Sequence of chain 2.B:
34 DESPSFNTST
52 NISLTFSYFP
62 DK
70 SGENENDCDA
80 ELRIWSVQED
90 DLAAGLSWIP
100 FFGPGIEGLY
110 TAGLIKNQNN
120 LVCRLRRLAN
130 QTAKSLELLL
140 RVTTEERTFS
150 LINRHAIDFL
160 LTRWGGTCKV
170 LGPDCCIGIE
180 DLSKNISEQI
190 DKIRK

A protein and the small-molecule ligand that binds it are described below.
Small molecule (SMILES): OC[C@H]1O[C@H](OC[C@H]2OC[C@@H](O)[C@@H](O[C@H]3O[C@H](CO)[C@@H](O)[C@H](O)[C@@H]3O)[C@@H]2O)[C@@H](O)[C@@H](O)[C@@H]1O

Binding-site contacts:
Ligand atom C3 contacts residue NAG2 of chain 3.H at 4.0 Å.
Ligand atom O6 contacts residue NAG2 of chain 3.H at 4.2 Å.
Ligand atom C4 contacts residue NAG2 of chain 3.H at 3.6 Å.
Ligand atom C1 contacts residue NAG2 of chain 3.H at 4.4 Å.
Ligand atom O2 contacts residue NAG2 of chain 3.H at 3.1 Å (h-bond).
Ligand atom C3 contacts residue NAG2 of chain 3.H at 3.6 Å.
Ligand atom C6 contacts residue NAG2 of chain 3.H at 4.4 Å.
Ligand atom O5 contacts residue NAG2 of chain 3.H at 2.4 Å (h-bond).
Ligand atom C4 contacts residue NAG2 of chain 3.H at 4.5 Å.
Ligand atom C6 contacts residue PHE101 of chain 2.B at 3.7 Å (hydrophobic).
Ligand atom C5 contacts residue NAG2 of chain 3.H at 3.5 Å.
Ligand atom C1 contacts residue NAG2 of chain 3.H at 1.6 Å.
Ligand atom O6 contacts residue PHE101 of chain 2.B at 4.2 Å.
Ligand atom O6 contacts residue NAG2 of chain 3.H at 3.7 Å.
Ligand atom O4 contacts residue NAG2 of chain 3.H at 3.3 Å (h-bond).
Ligand atom C2 contacts residue NAG2 of chain 3.H at 2.8 Å.
Ligand atom C5 contacts residue NAG2 of chain 3.H at 3.8 Å.
Ligand atom O5 contacts residue NAG2 of chain 3.H at 4.4 Å.
Ligand atom O3 contacts residue NAG2 of chain 3.H at 4.5 Å.